Sequence of chain 1.A:
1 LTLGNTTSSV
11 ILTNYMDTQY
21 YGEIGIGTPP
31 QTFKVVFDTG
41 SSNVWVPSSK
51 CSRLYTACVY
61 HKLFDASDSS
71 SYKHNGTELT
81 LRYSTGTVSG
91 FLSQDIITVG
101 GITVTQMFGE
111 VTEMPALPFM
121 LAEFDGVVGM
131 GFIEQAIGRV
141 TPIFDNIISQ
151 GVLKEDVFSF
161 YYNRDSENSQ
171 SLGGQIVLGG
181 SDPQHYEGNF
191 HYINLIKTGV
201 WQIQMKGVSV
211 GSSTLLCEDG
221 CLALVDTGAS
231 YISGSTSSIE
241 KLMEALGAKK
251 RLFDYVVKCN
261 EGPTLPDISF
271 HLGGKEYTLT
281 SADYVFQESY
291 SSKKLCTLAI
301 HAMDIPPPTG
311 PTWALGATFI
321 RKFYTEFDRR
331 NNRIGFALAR

This protein binds this small molecule.
Small molecule (SMILES): CC(=O)N[C@@H]1[C@@H](O)[C@H](O)[C@@H](CO)O[C@H]1O

Binding-site contacts:
Ligand atom C1 contacts residue ASN75 of chain 1.A at 1.4 Å.
Ligand atom C4 contacts residue ASN75 of chain 1.A at 4.2 Å.
Ligand atom O7 contacts residue ASN75 of chain 1.A at 3.3 Å (h-bond).
Ligand atom C2 contacts residue ASN75 of chain 1.A at 2.5 Å.
Ligand atom N2 contacts residue ASN75 of chain 1.A at 3.0 Å (h-bond).
Ligand atom C8 contacts residue ASN75 of chain 1.A at 3.4 Å.
Ligand atom O5 contacts residue ASN75 of chain 1.A at 2.3 Å (h-bond).
Ligand atom C7 contacts residue ASN75 of chain 1.A at 3.3 Å.
Ligand atom C5 contacts residue ASN75 of chain 1.A at 3.7 Å.
Ligand atom O7 contacts residue HIS74 of chain 1.A at 4.1 Å.
Ligand atom C1 contacts residue THR77 of chain 1.A at 4.2 Å.
Ligand atom C3 contacts residue ASN75 of chain 1.A at 3.8 Å.